Sequence of chain 1.B:
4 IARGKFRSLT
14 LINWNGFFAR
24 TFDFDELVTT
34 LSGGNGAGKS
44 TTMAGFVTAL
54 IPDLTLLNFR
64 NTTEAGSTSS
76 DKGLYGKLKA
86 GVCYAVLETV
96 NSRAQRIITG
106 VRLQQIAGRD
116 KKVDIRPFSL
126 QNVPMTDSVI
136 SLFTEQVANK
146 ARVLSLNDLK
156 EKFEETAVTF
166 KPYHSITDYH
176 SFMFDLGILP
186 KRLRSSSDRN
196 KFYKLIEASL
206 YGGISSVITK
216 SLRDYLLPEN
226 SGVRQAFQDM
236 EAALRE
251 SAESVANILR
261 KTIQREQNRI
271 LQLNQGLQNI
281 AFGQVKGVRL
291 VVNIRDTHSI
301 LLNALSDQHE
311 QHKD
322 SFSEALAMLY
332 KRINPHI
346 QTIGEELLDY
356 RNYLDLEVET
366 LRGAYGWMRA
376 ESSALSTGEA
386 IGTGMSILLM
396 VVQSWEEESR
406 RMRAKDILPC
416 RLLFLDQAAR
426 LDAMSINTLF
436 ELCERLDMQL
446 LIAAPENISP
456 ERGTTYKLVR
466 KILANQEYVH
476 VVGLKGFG

Binding-site contacts:
Ligand atom O5' contacts residue THR44 of chain 1.A at 3.4 Å.
Ligand atom PB contacts residue MG1 of chain 1.J at 3.3 Å.
Ligand atom O2G contacts residue GLN422 of chain 1.A at 3.4 Å (h-bond).
Ligand atom O2G contacts residue MG1 of chain 1.J at 2.9 Å.
Ligand atom N7 contacts residue LYS82 of chain 1.A at 3.4 Å (salt-bridge).
Ligand atom O3A contacts residue GLY39 of chain 1.A at 3.2 Å.
Ligand atom O3' contacts residue GLN284 of chain 1.B at 3.2 Å.
Ligand atom O2G contacts residue THR382 of chain 1.B at 3.4 Å (h-bond).
Ligand atom C3' contacts residue GLU384 of chain 1.B at 3.0 Å.
Ligand atom O3G contacts residue THR382 of chain 1.B at 3.0 Å (h-bond).
Ligand atom O1B contacts residue SER43 of chain 1.A at 2.8 Å (h-bond).
Ligand atom O3' contacts residue ARG465 of chain 1.A at 3.4 Å (salt-bridge).
Ligand atom O2A contacts residue SER43 of chain 1.A at 3.4 Å (h-bond).
Ligand atom O2B contacts residue LYS42 of chain 1.A at 2.7 Å (salt-bridge).
Ligand atom O3G contacts residue SER381 of chain 1.B at 2.9 Å (h-bond).
Ligand atom N1 contacts residue GLY81 of chain 1.A at 3.1 Å.
Ligand atom O2A contacts residue THR44 of chain 1.A at 2.6 Å (h-bond).
Ligand atom O3B contacts residue MG1 of chain 1.J at 2.9 Å.
Ligand atom O3G contacts residue GLY383 of chain 1.B at 2.6 Å (h-bond).
Ligand atom O2B contacts residue GLY39 of chain 1.A at 3.1 Å (h-bond).
Ligand atom O1B contacts residue MG1 of chain 1.J at 2.7 Å.
Ligand atom O2B contacts residue ALA40 of chain 1.A at 3.0 Å (h-bond).
Ligand atom S1G contacts residue GLY39 of chain 1.A at 3.4 Å (h-bond).
Ligand atom PA contacts residue THR44 of chain 1.A at 3.3 Å.
Ligand atom C4' contacts residue ARG465 of chain 1.A at 3.2 Å.
Ligand atom O2A contacts residue GLY41 of chain 1.A at 2.9 Å.
Ligand atom S1G contacts residue LYS42 of chain 1.A at 3.1 Å (salt-bridge).
Ligand atom O2' contacts residue GLU472 of chain 1.A at 3.2 Å (salt-bridge).
Ligand atom C2 contacts residue GLY81 of chain 1.A at 3.3 Å.
Ligand atom S1G contacts residue ASN38 of chain 1.A at 3.1 Å (h-bond).
Ligand atom O3' contacts residue GLU384 of chain 1.B at 2.9 Å (salt-bridge).
Ligand atom O4' contacts residue ARG465 of chain 1.A at 3.3 Å (salt-bridge).
Ligand atom N7 contacts residue ALA379 of chain 1.B at 3.4 Å (h-bond).
Ligand atom O1A contacts residue SER43 of chain 1.A at 3.4 Å.
Ligand atom O2A contacts residue LYS42 of chain 1.A at 2.9 Å (salt-bridge).
Ligand atom O3B contacts residue SER381 of chain 1.B at 2.9 Å.
Ligand atom N6 contacts residue SER378 of chain 1.B at 3.4 Å (h-bond).
Ligand atom C5 contacts residue ALA379 of chain 1.B at 3.4 Å (hydrophobic).
Ligand atom O1B contacts residue LYS42 of chain 1.A at 3.3 Å.
Ligand atom O3B contacts residue GLY39 of chain 1.A at 3.3 Å (h-bond).

This protein binds this small molecule.
Small molecule (SMILES): Nc1ncnc2c1ncn2[C@@H]1O[C@H](COP(=O)(O)OP(=O)(O)OP(O)(O)=S)[C@@H](O)[C@H]1O

Sequence of chain 1.A:
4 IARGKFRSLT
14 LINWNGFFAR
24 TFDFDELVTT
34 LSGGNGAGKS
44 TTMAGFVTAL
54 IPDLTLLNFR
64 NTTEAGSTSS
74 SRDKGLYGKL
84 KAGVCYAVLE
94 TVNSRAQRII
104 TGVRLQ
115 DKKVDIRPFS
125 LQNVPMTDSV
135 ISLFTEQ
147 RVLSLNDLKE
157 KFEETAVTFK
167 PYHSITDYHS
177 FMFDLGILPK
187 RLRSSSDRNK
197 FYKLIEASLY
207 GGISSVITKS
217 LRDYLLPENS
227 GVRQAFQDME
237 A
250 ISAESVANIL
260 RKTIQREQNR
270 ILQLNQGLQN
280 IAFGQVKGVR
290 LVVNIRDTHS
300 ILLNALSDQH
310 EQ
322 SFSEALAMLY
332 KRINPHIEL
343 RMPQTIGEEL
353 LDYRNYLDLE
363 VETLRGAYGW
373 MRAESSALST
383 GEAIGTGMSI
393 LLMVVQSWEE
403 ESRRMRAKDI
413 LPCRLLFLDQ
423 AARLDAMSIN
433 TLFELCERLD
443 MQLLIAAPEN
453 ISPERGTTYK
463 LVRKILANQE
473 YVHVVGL